This protein binds this small molecule.
Small molecule (SMILES): CCN(CC)Cc1cc(Nc2ccnc3cc(Cl)ccc23)ccc1O

Sequence of chain 1.A:
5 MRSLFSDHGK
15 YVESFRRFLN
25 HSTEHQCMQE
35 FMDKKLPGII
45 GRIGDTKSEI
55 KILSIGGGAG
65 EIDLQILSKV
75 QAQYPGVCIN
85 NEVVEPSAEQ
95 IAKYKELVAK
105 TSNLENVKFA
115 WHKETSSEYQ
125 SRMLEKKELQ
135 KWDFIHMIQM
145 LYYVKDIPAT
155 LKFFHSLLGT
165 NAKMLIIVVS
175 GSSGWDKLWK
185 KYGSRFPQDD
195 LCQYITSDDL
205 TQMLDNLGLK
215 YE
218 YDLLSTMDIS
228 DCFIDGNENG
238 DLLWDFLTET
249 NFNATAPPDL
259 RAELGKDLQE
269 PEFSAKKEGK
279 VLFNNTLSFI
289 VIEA

Binding-site contacts:
Ligand atom C6 contacts residue TYR15 of chain 1.A at 3.7 Å (hydrophobic).
Ligand atom C5 contacts residue PHE19 of chain 1.A at 3.5 Å (hydrophobic).
Ligand atom C20 contacts residue GLU246 of chain 1.A at 3.1 Å.
Ligand atom C17 contacts residue TRP179 of chain 1.A at 3.8 Å (hydrophobic).
Ligand atom C5 contacts residue TYR15 of chain 1.A at 3.6 Å (hydrophobic).
Ligand atom C13 contacts residue PHE243 of chain 1.A at 4.0 Å (hydrophobic).
Ligand atom C11 contacts residue PHE19 of chain 1.A at 3.5 Å (hydrophobic).
Ligand atom C9 contacts residue PHE19 of chain 1.A at 3.8 Å (hydrophobic).
Ligand atom C6 contacts residue PHE19 of chain 1.A at 3.8 Å (hydrophobic).
Ligand atom O contacts residue VAL173 of chain 1.A at 3.5 Å.
Ligand atom C9 contacts residue PHE243 of chain 1.A at 3.9 Å (hydrophobic).
Ligand atom C19 contacts residue GLU246 of chain 1.A at 3.6 Å.
Ligand atom N2 contacts residue PHE19 of chain 1.A at 3.9 Å.
Ligand atom O contacts residue GLN143 of chain 1.A at 3.2 Å (h-bond).
Ligand atom C16 contacts residue TYR146 of chain 1.A at 3.6 Å (hydrophobic).
Ligand atom C15 contacts residue TYR147 of chain 1.A at 3.3 Å (hydrophobic).
Ligand atom N1 contacts residue PHE19 of chain 1.A at 3.3 Å.
Ligand atom C8 contacts residue TYR15 of chain 1.A at 3.9 Å (hydrophobic).
Ligand atom C1 contacts residue GLN94 of chain 1.A at 3.9 Å.
Ligand atom C12 contacts residue GLU28 of chain 1.A at 3.4 Å.
Ligand atom C7 contacts residue PHE19 of chain 1.A at 3.6 Å (hydrophobic).
Ligand atom C8 contacts residue PHE243 of chain 1.A at 3.6 Å (hydrophobic).
Ligand atom C2 contacts residue GLN94 of chain 1.A at 3.5 Å.
Ligand atom O contacts residue TYR146 of chain 1.A at 3.9 Å.
Ligand atom C9 contacts residue TYR15 of chain 1.A at 3.4 Å (hydrophobic).
Ligand atom C12 contacts residue GLN143 of chain 1.A at 3.5 Å.
Ligand atom C18 contacts residue VAL173 of chain 1.A at 3.4 Å (hydrophobic).
Ligand atom C2 contacts residue PHE19 of chain 1.A at 3.7 Å (hydrophobic).
Ligand atom C8 contacts residue TYR147 of chain 1.A at 3.8 Å (hydrophobic).
Ligand atom C20 contacts residue CYS196 of chain 1.A at 3.3 Å (hydrophobic).
Ligand atom C4 contacts residue PHE19 of chain 1.A at 3.6 Å (hydrophobic).
Ligand atom CL contacts residue GLN94 of chain 1.A at 3.3 Å.
Ligand atom C3 contacts residue PHE19 of chain 1.A at 3.6 Å (hydrophobic).
Ligand atom C13 contacts residue GLN143 of chain 1.A at 3.6 Å.
Ligand atom C8 contacts residue PHE19 of chain 1.A at 3.9 Å (hydrophobic).
Ligand atom N1 contacts residue TYR15 of chain 1.A at 2.9 Å (h-bond).
Ligand atom C1 contacts residue PHE19 of chain 1.A at 3.8 Å (hydrophobic).
Ligand atom C18 contacts residue TRP183 of chain 1.A at 3.3 Å (hydrophobic).
Ligand atom C14 contacts residue TYR146 of chain 1.A at 3.7 Å (hydrophobic).
Ligand atom C18 contacts residue TRP179 of chain 1.A at 3.2 Å (hydrophobic).